Sequence of chain 1.S:
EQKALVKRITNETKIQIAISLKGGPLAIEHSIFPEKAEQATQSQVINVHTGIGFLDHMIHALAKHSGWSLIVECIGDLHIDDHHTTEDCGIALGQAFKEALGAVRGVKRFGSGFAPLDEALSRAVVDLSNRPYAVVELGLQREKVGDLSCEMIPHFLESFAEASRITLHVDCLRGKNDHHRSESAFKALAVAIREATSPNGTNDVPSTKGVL

Binding-site contacts:
Ligand atom O11 contacts residue LYS194 of chain 1.F at 3.6 Å.
Ligand atom P9 contacts residue SER214 of chain 1.A at 3.7 Å.
Ligand atom O13 contacts residue HIS91 of chain 1.S at 2.8 Å (h-bond).
Ligand atom C8 contacts residue GLU190 of chain 1.F at 3.7 Å.
Ligand atom C7 contacts residue MN1 of chain 1.ZA at 3.3 Å.
Ligand atom C5 contacts residue MN1 of chain 1.CB at 3.5 Å.
Ligand atom N4 contacts residue HIS187 of chain 1.F at 3.0 Å (h-bond).
Ligand atom O11 contacts residue THR215 of chain 1.A at 3.6 Å.
Ligand atom C8 contacts residue GLU14 of chain 1.S at 3.7 Å.
Ligand atom O13 contacts residue HIS64 of chain 1.F at 3.1 Å (h-bond).
Ligand atom N2 contacts residue MN1 of chain 1.ZA at 3.8 Å.
Ligand atom C3 contacts residue MN1 of chain 1.CB at 3.4 Å.
Ligand atom C5 contacts residue HIS90 of chain 1.S at 3.3 Å.
Ligand atom N4 contacts residue GLU94 of chain 1.S at 2.7 Å (salt-bridge).
Ligand atom C5 contacts residue HIS187 of chain 1.F at 3.4 Å.
Ligand atom O13 contacts residue MN1 of chain 1.ZA at 1.9 Å.
Ligand atom O13 contacts residue GLU190 of chain 1.F at 2.7 Å (salt-bridge).
Ligand atom C5 contacts residue HIS186 of chain 1.F at 3.3 Å.
Ligand atom N4 contacts residue HIS90 of chain 1.S at 3.2 Å (h-bond).
Ligand atom N4 contacts residue MN1 of chain 1.CB at 2.5 Å.
Ligand atom O12 contacts residue SER214 of chain 1.A at 3.2 Å (h-bond).
Ligand atom C7 contacts residue GLU190 of chain 1.F at 3.3 Å.
Ligand atom O10 contacts residue LYS194 of chain 1.F at 2.9 Å (salt-bridge).
Ligand atom N1 contacts residue HIS186 of chain 1.F at 3.5 Å (h-bond).
Ligand atom C5 contacts residue GLU94 of chain 1.S at 3.8 Å.
Ligand atom N1 contacts residue GLU190 of chain 1.F at 3.2 Å (salt-bridge).
Ligand atom N2 contacts residue HIS91 of chain 1.S at 3.7 Å.
Ligand atom O11 contacts residue SER214 of chain 1.A at 3.0 Å (h-bond).
Ligand atom C6 contacts residue HIS91 of chain 1.S at 3.8 Å.
Ligand atom N1 contacts residue MN1 of chain 1.ZA at 2.7 Å.
Ligand atom O10 contacts residue LEU124 of chain 1.F at 3.7 Å.
Ligand atom C5 contacts residue MN1 of chain 1.ZA at 3.6 Å.
Ligand atom O10 contacts residue ARG116 of chain 1.A at 3.6 Å (salt-bridge).
Ligand atom O12 contacts residue LYS216 of chain 1.A at 2.4 Å (salt-bridge).
Ligand atom C3 contacts residue GLU94 of chain 1.S at 2.9 Å.
Ligand atom O11 contacts residue ARG116 of chain 1.A at 3.2 Å (salt-bridge).
Ligand atom O10 contacts residue ARG138 of chain 1.A at 3.6 Å.
Ligand atom N1 contacts residue HIS91 of chain 1.S at 3.1 Å (h-bond).
Ligand atom C5 contacts residue GLU190 of chain 1.F at 3.8 Å.
Ligand atom P9 contacts residue LYS194 of chain 1.F at 3.8 Å.

This small molecule binds to this protein.
Small molecule (SMILES): O=P(O)(O)C[C@H](O)Cn1cncn1

Sequence of chain 1.A:
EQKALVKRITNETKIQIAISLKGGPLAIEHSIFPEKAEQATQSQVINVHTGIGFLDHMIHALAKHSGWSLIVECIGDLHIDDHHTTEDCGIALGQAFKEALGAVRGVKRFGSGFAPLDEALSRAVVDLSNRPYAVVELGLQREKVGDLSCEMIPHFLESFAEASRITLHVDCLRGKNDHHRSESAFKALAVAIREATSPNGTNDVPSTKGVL

Sequence of chain 1.F:
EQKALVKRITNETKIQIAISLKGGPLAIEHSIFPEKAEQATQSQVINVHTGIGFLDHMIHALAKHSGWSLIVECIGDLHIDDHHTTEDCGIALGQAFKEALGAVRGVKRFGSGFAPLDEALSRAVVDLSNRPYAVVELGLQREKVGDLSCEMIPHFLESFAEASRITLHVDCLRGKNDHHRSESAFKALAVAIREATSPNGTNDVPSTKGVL